Sequence of chain 1.A:
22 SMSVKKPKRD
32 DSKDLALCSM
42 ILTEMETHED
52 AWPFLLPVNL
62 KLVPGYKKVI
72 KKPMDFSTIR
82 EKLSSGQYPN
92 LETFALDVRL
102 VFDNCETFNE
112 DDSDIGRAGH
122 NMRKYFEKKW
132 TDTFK

Binding-site contacts:
Ligand atom C1 contacts residue ILE116 of chain 1.A at 4.1 Å (hydrophobic).
Ligand atom O2 contacts residue EDO1 of chain 1.B at 0.5 Å (h-bond).
Ligand atom O1 contacts residue EDO1 of chain 1.B at 4.0 Å.
Ligand atom O2 contacts residue PHE109 of chain 1.A at 4.4 Å.
Ligand atom C2 contacts residue VAL64 of chain 1.A at 4.2 Å (hydrophobic).
Ligand atom C7 contacts residue ASN110 of chain 1.A at 4.0 Å.
Ligand atom C5 contacts residue ILE116 of chain 1.A at 4.1 Å (hydrophobic).
Ligand atom C7 contacts residue VAL59 of chain 1.A at 3.9 Å (hydrophobic).
Ligand atom C5 contacts residue EDO1 of chain 1.B at 2.1 Å.
Ligand atom C7 contacts residue ILE116 of chain 1.A at 4.1 Å (hydrophobic).
Ligand atom C8 contacts residue VAL59 of chain 1.A at 3.9 Å (hydrophobic).
Ligand atom C2 contacts residue EDO1 of chain 1.B at 1.7 Å.
Ligand atom C3 contacts residue ILE116 of chain 1.A at 4.0 Å (hydrophobic).
Ligand atom C1 contacts residue VAL64 of chain 1.A at 4.3 Å (hydrophobic).
Ligand atom C8 contacts residue PRO54 of chain 1.A at 3.4 Å (hydrophobic).
Ligand atom C4 contacts residue VAL59 of chain 1.A at 3.9 Å (hydrophobic).
Ligand atom C2 contacts residue ILE116 of chain 1.A at 4.0 Å (hydrophobic).
Ligand atom C8 contacts residue ILE116 of chain 1.A at 4.4 Å (hydrophobic).
Ligand atom C5 contacts residue VAL59 of chain 1.A at 3.9 Å (hydrophobic).
Ligand atom C8 contacts residue PHE55 of chain 1.A at 4.0 Å (hydrophobic).
Ligand atom C5 contacts residue PRO54 of chain 1.A at 3.8 Å (hydrophobic).
Ligand atom O2 contacts residue ILE116 of chain 1.A at 4.2 Å.
Ligand atom C1 contacts residue EDO1 of chain 1.B at 2.8 Å.
Ligand atom C4 contacts residue ILE116 of chain 1.A at 4.0 Å (hydrophobic).
Ligand atom C8 contacts residue EDO1 of chain 1.B at 2.4 Å.
Ligand atom O2 contacts residue ASN110 of chain 1.A at 3.1 Å (h-bond).
Ligand atom C3 contacts residue PHE109 of chain 1.A at 4.5 Å (hydrophobic).
Ligand atom C3 contacts residue EDO1 of chain 1.B at 0.6 Å.
Ligand atom C3 contacts residue ASN110 of chain 1.A at 4.4 Å.
Ligand atom C6 contacts residue ILE116 of chain 1.A at 4.1 Å (hydrophobic).
Ligand atom C7 contacts residue EDO1 of chain 1.B at 1.1 Å.
Ligand atom C4 contacts residue EDO1 of chain 1.B at 0.7 Å.
Ligand atom O1 contacts residue VAL64 of chain 1.A at 4.0 Å.
Ligand atom C6 contacts residue EDO1 of chain 1.B at 3.0 Å.
Ligand atom C7 contacts residue TYR67 of chain 1.A at 4.4 Å (hydrophobic).
Ligand atom O2 contacts residue TYR67 of chain 1.A at 3.8 Å.

A protein and the small-molecule ligand that binds it are described below.
Small molecule (SMILES): CC(=O)c1ccc(O)cc1